Binding-site contacts:
Ligand atom C1 contacts residue TYR325 of chain 1.B at 4.0 Å (hydrophobic).
Ligand atom O8 contacts residue ARG211 of chain 1.B at 4.0 Å.
Ligand atom O8 contacts residue GLU195 of chain 1.B at 2.7 Å (salt-bridge).
Ligand atom C2 contacts residue TYR325 of chain 1.B at 3.4 Å (hydrophobic).
Ligand atom C3 contacts residue TYR325 of chain 1.B at 3.3 Å (hydrophobic).
Ligand atom O1B contacts residue ARG290 of chain 1.B at 3.0 Å (salt-bridge).
Ligand atom C9 contacts residue ALA165 of chain 1.B at 3.4 Å (hydrophobic).
Ligand atom C8 contacts residue GLU195 of chain 1.B at 3.6 Å.
Ligand atom C4 contacts residue ASP70 of chain 1.B at 3.7 Å.
Ligand atom C4 contacts residue GLU38 of chain 1.B at 3.7 Å.
Ligand atom C11 contacts residue ILE141 of chain 1.B at 4.1 Å (hydrophobic).
Ligand atom O1A contacts residue ARG37 of chain 1.B at 3.6 Å (salt-bridge).
Ligand atom O1B contacts residue ARG211 of chain 1.B at 3.8 Å.
Ligand atom C2 contacts residue ASP70 of chain 1.B at 3.9 Å.
Ligand atom O10 contacts residue ASP70 of chain 1.B at 3.7 Å.
Ligand atom O9 contacts residue ALA165 of chain 1.B at 3.1 Å.
Ligand atom O9 contacts residue GLU195 of chain 1.B at 2.5 Å (salt-bridge).
Ligand atom C9 contacts residue GLU195 of chain 1.B at 3.6 Å.
Ligand atom C9 contacts residue ASN213 of chain 1.B at 3.4 Å.
Ligand atom C3 contacts residue GLU38 of chain 1.B at 3.5 Å.
Ligand atom O6 contacts residue TYR325 of chain 1.B at 3.6 Å (h-bond).
Ligand atom O9 contacts residue ASN213 of chain 1.B at 3.8 Å.
Ligand atom O1B contacts residue TYR325 of chain 1.B at 3.3 Å.
Ligand atom C5 contacts residue ASP70 of chain 1.B at 3.8 Å.
Ligand atom O6 contacts residue ARG211 of chain 1.B at 3.9 Å.
Ligand atom O1A contacts residue ARG290 of chain 1.B at 3.9 Å.
Ligand atom C11 contacts residue ARG143 of chain 1.B at 3.6 Å.
Ligand atom C3 contacts residue ASP70 of chain 1.B at 3.1 Å.
Ligand atom C1 contacts residue ARG37 of chain 1.B at 3.8 Å.
Ligand atom O4 contacts residue ASP70 of chain 1.B at 3.2 Å.
Ligand atom C1 contacts residue ARG290 of chain 1.B at 4.0 Å.
Ligand atom O10 contacts residue ARG71 of chain 1.B at 3.1 Å (salt-bridge).
Ligand atom O1B contacts residue ARG37 of chain 1.B at 3.7 Å.
Ligand atom C8 contacts residue ARG211 of chain 1.B at 3.7 Å.
Ligand atom C4 contacts residue TYR325 of chain 1.B at 3.3 Å (hydrophobic).
Ligand atom C3 contacts residue ARG37 of chain 1.B at 3.9 Å.
Ligand atom O4 contacts residue GLU38 of chain 1.B at 3.1 Å (salt-bridge).
Ligand atom C5 contacts residue TYR325 of chain 1.B at 3.9 Å (hydrophobic).
Ligand atom C6 contacts residue TYR325 of chain 1.B at 3.4 Å (hydrophobic).
Ligand atom O9 contacts residue ARG143 of chain 1.B at 3.4 Å (salt-bridge).

A protein and the small-molecule ligand that binds it are described below.
Small molecule (SMILES): CC(=O)N[C@H]1[C@H]([C@H](O)[C@H](O)CO)OC(C(=O)O)=C[C@@H]1O

Sequence of chain 1.B:
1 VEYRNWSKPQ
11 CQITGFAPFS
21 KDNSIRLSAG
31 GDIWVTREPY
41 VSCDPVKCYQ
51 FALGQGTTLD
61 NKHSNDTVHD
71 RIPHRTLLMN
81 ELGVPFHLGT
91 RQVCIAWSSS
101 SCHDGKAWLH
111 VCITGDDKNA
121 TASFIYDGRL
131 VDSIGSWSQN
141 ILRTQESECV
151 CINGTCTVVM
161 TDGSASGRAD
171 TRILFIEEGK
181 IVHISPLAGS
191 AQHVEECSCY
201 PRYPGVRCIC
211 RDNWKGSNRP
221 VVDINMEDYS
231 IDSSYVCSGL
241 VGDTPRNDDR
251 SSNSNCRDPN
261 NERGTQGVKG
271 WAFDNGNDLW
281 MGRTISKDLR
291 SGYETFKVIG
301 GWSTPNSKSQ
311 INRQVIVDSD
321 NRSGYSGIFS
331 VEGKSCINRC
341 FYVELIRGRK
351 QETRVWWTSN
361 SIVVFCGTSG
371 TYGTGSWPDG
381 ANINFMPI